Binding-site contacts:
Ligand atom O1B contacts residue LYS19 of chain 1.B at 2.7 Å (salt-bridge).
Ligand atom C8 contacts residue ALA21 of chain 1.B at 3.5 Å (hydrophobic).
Ligand atom O6 contacts residue ALA149 of chain 1.B at 2.8 Å (h-bond).
Ligand atom C2' contacts residue VAL32 of chain 1.B at 3.4 Å (hydrophobic).
Ligand atom N3B contacts residue MG1 of chain 1.J at 3.2 Å.
Ligand atom N2 contacts residue LEU123 of chain 1.B at 3.4 Å.
Ligand atom O6 contacts residue LYS120 of chain 1.B at 3.5 Å (salt-bridge).
Ligand atom C2 contacts residue ASP122 of chain 1.B at 3.6 Å.
Ligand atom O2' contacts residue ASP33 of chain 1.B at 2.9 Å (salt-bridge).
Ligand atom N2 contacts residue ASP122 of chain 1.B at 2.8 Å (salt-bridge).
Ligand atom O3G contacts residue LYS19 of chain 1.B at 2.7 Å (salt-bridge).
Ligand atom O3A contacts residue GLY18 of chain 1.B at 3.0 Å (h-bond).
Ligand atom C3' contacts residue ASP33 of chain 1.B at 3.6 Å.
Ligand atom O1G contacts residue PRO37 of chain 1.B at 3.5 Å.
Ligand atom O1B contacts residue GLY16 of chain 1.B at 3.6 Å (h-bond).
Ligand atom PB contacts residue MG1 of chain 1.J at 3.1 Å.
Ligand atom O2' contacts residue VAL32 of chain 1.B at 2.6 Å (h-bond).
Ligand atom O2B contacts residue LYS19 of chain 1.B at 3.4 Å (salt-bridge).
Ligand atom O3' contacts residue ASP33 of chain 1.B at 2.9 Å (salt-bridge).
Ligand atom O4' contacts residue LYS120 of chain 1.B at 3.0 Å (salt-bridge).
Ligand atom O2' contacts residue PHE31 of chain 1.B at 3.4 Å.
Ligand atom O2A contacts residue ALA21 of chain 1.B at 2.8 Å (h-bond).
Ligand atom O2B contacts residue SER20 of chain 1.B at 2.9 Å (h-bond).
Ligand atom N7 contacts residue ASN119 of chain 1.B at 3.0 Å (h-bond).
Ligand atom N1 contacts residue ASP122 of chain 1.B at 2.8 Å (salt-bridge).
Ligand atom O2G contacts residue THR38 of chain 1.B at 3.0 Å (h-bond).
Ligand atom O1B contacts residue VAL17 of chain 1.B at 3.3 Å (h-bond).
Ligand atom O1G contacts residue TYR35 of chain 1.B at 3.5 Å.
Ligand atom O2G contacts residue MG1 of chain 1.J at 1.9 Å.
Ligand atom O1B contacts residue GLY18 of chain 1.B at 3.0 Å (h-bond).
Ligand atom N3B contacts residue TYR35 of chain 1.B at 3.5 Å.
Ligand atom PB contacts residue LYS19 of chain 1.B at 3.6 Å.
Ligand atom O3G contacts residue GLY63 of chain 1.B at 3.2 Å (h-bond).
Ligand atom O2A contacts residue SER20 of chain 1.B at 3.1 Å (h-bond).
Ligand atom O2B contacts residue MG1 of chain 1.J at 2.1 Å.
Ligand atom O6 contacts residue ASN119 of chain 1.B at 3.2 Å (h-bond).
Ligand atom O2A contacts residue GLY18 of chain 1.B at 3.3 Å.
Ligand atom PG contacts residue MG1 of chain 1.J at 3.1 Å.
Ligand atom N3B contacts residue GLY16 of chain 1.B at 3.3 Å (h-bond).
Ligand atom O6 contacts residue SER148 of chain 1.B at 3.5 Å.

Sequence of chain 1.B:
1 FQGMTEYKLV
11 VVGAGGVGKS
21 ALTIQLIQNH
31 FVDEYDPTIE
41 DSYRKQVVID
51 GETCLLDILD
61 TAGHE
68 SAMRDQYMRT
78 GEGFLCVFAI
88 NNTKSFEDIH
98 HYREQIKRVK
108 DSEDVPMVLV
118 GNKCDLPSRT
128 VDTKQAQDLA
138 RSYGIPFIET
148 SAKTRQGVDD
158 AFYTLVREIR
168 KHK

This protein binds this small molecule.
Small molecule (SMILES): Nc1nc2c(ncn2[C@@H]2O[C@H](CO[P](=O)(O)O[P](=O)(O)NP(=O)(O)O)[C@@H](O)[C@H]2O)c(=O)[nH]1